Sequence of chain 1.A:
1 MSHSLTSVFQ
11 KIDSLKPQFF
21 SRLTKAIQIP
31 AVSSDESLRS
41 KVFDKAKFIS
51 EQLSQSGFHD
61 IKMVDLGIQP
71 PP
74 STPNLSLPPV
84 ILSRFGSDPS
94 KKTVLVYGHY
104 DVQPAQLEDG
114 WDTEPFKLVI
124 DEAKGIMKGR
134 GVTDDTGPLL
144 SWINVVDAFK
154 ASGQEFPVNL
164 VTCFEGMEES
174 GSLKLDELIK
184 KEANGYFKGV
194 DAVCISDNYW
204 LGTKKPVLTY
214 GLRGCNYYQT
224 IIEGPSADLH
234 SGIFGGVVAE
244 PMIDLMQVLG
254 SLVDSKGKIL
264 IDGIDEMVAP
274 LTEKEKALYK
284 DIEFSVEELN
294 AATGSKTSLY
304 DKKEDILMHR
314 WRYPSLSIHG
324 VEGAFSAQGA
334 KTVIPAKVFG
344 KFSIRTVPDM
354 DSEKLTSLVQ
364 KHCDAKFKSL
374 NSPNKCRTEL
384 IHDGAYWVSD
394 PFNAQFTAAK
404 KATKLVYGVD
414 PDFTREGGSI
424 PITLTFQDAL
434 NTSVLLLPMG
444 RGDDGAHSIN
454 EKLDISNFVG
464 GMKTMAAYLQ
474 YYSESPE

Binding-site contacts:
Ligand atom C contacts residue GLY1 of chain 2.D at 3.0 Å.
Ligand atom N contacts residue GLU172 of chain 2.A at 3.7 Å.
Ligand atom N contacts residue GLY1 of chain 2.D at 1.3 Å.
Ligand atom SG contacts residue THR335 of chain 1.A at 3.9 Å.
Ligand atom SG contacts residue CYS218 of chain 2.A at 3.7 Å.
Ligand atom N contacts residue THR335 of chain 1.A at 3.8 Å.
Ligand atom C contacts residue HIS233 of chain 1.A at 3.9 Å.
Ligand atom CA contacts residue GLY1 of chain 2.D at 2.4 Å.
Ligand atom N contacts residue HIS450 of chain 2.A at 3.1 Å.
Ligand atom CA contacts residue ARG348 of chain 2.A at 4.4 Å.
Ligand atom CA contacts residue THR335 of chain 1.A at 3.2 Å.
Ligand atom SG contacts residue GLY1 of chain 2.D at 4.4 Å.
Ligand atom C contacts residue THR335 of chain 1.A at 3.5 Å.
Ligand atom O contacts residue HIS233 of chain 1.A at 3.7 Å.
Ligand atom O contacts residue ARG348 of chain 2.A at 2.9 Å (salt-bridge).
Ligand atom N contacts residue GLU171 of chain 2.A at 4.3 Å.
Ligand atom CB contacts residue HIS385 of chain 2.A at 4.5 Å.
Ligand atom O contacts residue GLY1 of chain 2.D at 2.8 Å (h-bond).
Ligand atom C contacts residue ARG348 of chain 2.A at 3.1 Å.
Ligand atom O contacts residue SER422 of chain 2.A at 3.6 Å.
Ligand atom N contacts residue HIS233 of chain 1.A at 4.2 Å.
Ligand atom CB contacts residue THR335 of chain 1.A at 4.4 Å.
Ligand atom C contacts residue HIS450 of chain 2.A at 4.4 Å.
Ligand atom N contacts residue ZN1 of chain 2.B at 3.8 Å.
Ligand atom SG contacts residue HIS385 of chain 2.A at 3.1 Å (h-bond).
Ligand atom CA contacts residue HIS450 of chain 2.A at 3.9 Å.
Ligand atom CB contacts residue GLY1 of chain 2.D at 2.8 Å.

Sequence of chain 2.A:
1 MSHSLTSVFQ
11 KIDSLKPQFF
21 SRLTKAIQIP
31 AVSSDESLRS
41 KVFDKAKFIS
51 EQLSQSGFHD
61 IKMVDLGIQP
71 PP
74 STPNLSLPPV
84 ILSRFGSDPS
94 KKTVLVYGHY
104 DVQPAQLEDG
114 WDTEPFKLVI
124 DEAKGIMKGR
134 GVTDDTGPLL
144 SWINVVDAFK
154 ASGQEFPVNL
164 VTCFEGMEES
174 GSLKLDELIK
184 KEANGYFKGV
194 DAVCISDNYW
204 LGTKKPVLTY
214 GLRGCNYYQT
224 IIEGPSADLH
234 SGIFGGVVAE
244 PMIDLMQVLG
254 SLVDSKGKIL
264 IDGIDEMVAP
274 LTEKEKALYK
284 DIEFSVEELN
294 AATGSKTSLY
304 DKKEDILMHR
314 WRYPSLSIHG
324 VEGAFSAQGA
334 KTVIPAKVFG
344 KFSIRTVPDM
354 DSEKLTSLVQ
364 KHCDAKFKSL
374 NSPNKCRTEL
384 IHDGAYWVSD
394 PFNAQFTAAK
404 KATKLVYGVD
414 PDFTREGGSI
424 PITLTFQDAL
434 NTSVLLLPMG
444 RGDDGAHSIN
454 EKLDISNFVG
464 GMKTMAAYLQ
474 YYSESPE

A protein and the small-molecule ligand that binds it are described below.
Small molecule (SMILES): N[C@@H](CS)C(=O)O